This small molecule binds to this protein.
Small molecule (SMILES): CC(=O)N[C@@H](Cc1ccc(OP(=O)(O)O)cc1)C(=O)NC1(C(=O)N[C@@H](CC(N)=O)C(N)=O)CC1

Sequence of chain 1.A:
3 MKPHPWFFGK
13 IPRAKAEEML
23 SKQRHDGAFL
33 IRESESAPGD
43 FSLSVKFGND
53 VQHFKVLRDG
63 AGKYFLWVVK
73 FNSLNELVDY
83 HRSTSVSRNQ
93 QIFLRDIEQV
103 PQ

Binding-site contacts:
Ligand atom O2P contacts residue SER44 of chain 1.A at 2.7 Å (h-bond).
Ligand atom P contacts residue ARG34 of chain 1.A at 3.8 Å.
Ligand atom O1P contacts residue SER36 of chain 1.A at 3.7 Å.
Ligand atom CB contacts residue HIS55 of chain 1.A at 3.7 Å.
Ligand atom O2P contacts residue SER38 of chain 1.A at 3.8 Å.
Ligand atom O contacts residue LYS57 of chain 1.A at 3.7 Å.
Ligand atom O3P contacts residue ARG15 of chain 1.A at 2.8 Å (salt-bridge).
Ligand atom CG contacts residue LYS57 of chain 1.A at 3.6 Å.
Ligand atom CA contacts residue TRP69 of chain 1.A at 3.5 Å (hydrophobic).
Ligand atom O contacts residue ARG15 of chain 1.A at 2.9 Å (salt-bridge).
Ligand atom P contacts residue SER38 of chain 1.A at 3.5 Å.
Ligand atom P contacts residue SER36 of chain 1.A at 3.8 Å.
Ligand atom CE2 contacts residue ARG15 of chain 1.A at 3.5 Å.
Ligand atom O2P contacts residue ARG34 of chain 1.A at 3.5 Å (salt-bridge).
Ligand atom O contacts residue HIS55 of chain 1.A at 3.8 Å.
Ligand atom C contacts residue ARG15 of chain 1.A at 3.7 Å.
Ligand atom ND2 contacts residue LYS57 of chain 1.A at 2.8 Å (salt-bridge).
Ligand atom N contacts residue HIS55 of chain 1.A at 2.7 Å (h-bond).
Ligand atom OH contacts residue ARG15 of chain 1.A at 3.8 Å.
Ligand atom C contacts residue HIS55 of chain 1.A at 3.5 Å.
Ligand atom CA contacts residue HIS55 of chain 1.A at 3.9 Å.
Ligand atom CG contacts residue PHE56 of chain 1.A at 3.4 Å (hydrophobic).
Ligand atom CD2 contacts residue PHE56 of chain 1.A at 3.8 Å (hydrophobic).
Ligand atom O3P contacts residue ARG34 of chain 1.A at 2.8 Å (salt-bridge).
Ligand atom CG contacts residue LYS57 of chain 1.A at 3.5 Å.
Ligand atom CD2 contacts residue LYS57 of chain 1.A at 3.7 Å.
Ligand atom O2P contacts residue SER36 of chain 1.A at 2.7 Å (h-bond).
Ligand atom CG contacts residue LEU68 of chain 1.A at 3.8 Å (hydrophobic).
Ligand atom O contacts residue TRP69 of chain 1.A at 3.2 Å.
Ligand atom OH contacts residue SER38 of chain 1.A at 3.5 Å (h-bond).
Ligand atom CZ contacts residue ARG15 of chain 1.A at 3.6 Å.
Ligand atom CA contacts residue HIS55 of chain 1.A at 3.2 Å.
Ligand atom CH3 contacts residue ARG15 of chain 1.A at 3.7 Å.
Ligand atom CB contacts residue TRP69 of chain 1.A at 3.6 Å (hydrophobic).
Ligand atom O1P contacts residue SER38 of chain 1.A at 2.6 Å (h-bond).
Ligand atom CB contacts residue LEU68 of chain 1.A at 3.7 Å (hydrophobic).
Ligand atom OD1 contacts residue PHE56 of chain 1.A at 3.4 Å.
Ligand atom CB contacts residue LYS57 of chain 1.A at 3.8 Å.
Ligand atom ND2 contacts residue LEU68 of chain 1.A at 2.9 Å (h-bond).
Ligand atom OD1 contacts residue LYS57 of chain 1.A at 2.8 Å (salt-bridge).